A protein and the small-molecule ligand that binds it are described below.
Small molecule (SMILES): C[C@H](NC(=O)[C@H](CCC(=O)O)NC(=O)[C@@H](N)Cc1ccccc1)C(=O)NCC=O

Binding-site contacts:
Ligand atom C contacts residue GLY135 of chain 1.A at 3.6 Å.
Ligand atom O contacts residue PRO239 of chain 1.A at 3.6 Å.
Ligand atom O contacts residue OAS1 of chain 1.C at 3.8 Å.
Ligand atom CD1 contacts residue THR111 of chain 1.A at 3.9 Å.
Ligand atom CA contacts residue HIS240 of chain 1.A at 3.6 Å.
Ligand atom O contacts residue GLY246 of chain 1.A at 3.8 Å.
Ligand atom C contacts residue GLY135 of chain 1.A at 3.5 Å.
Ligand atom CA contacts residue ALA247 of chain 1.A at 2.9 Å (hydrophobic).
Ligand atom N contacts residue ALA247 of chain 1.A at 3.5 Å (h-bond).
Ligand atom CZ contacts residue THR111 of chain 1.A at 3.6 Å.
Ligand atom O contacts residue LYS134 of chain 1.A at 3.5 Å (salt-bridge).
Ligand atom O contacts residue GLY238 of chain 1.A at 3.7 Å.
Ligand atom CE1 contacts residue MET112 of chain 1.A at 3.1 Å (hydrophobic).
Ligand atom O contacts residue GLY138 of chain 1.A at 3.5 Å (h-bond).
Ligand atom O contacts residue GLY135 of chain 1.A at 2.9 Å (h-bond).
Ligand atom CD contacts residue PRO239 of chain 1.A at 3.7 Å (hydrophobic).
Ligand atom CD1 contacts residue MET112 of chain 1.A at 3.3 Å (hydrophobic).
Ligand atom O contacts residue HIS240 of chain 1.A at 3.1 Å.
Ligand atom CB contacts residue ALA247 of chain 1.A at 3.5 Å (hydrophobic).
Ligand atom CE2 contacts residue LYS241 of chain 1.A at 3.7 Å.
Ligand atom C contacts residue ALA247 of chain 1.A at 3.8 Å (hydrophobic).
Ligand atom O contacts residue SER86 of chain 1.A at 3.4 Å.
Ligand atom CB contacts residue LYS134 of chain 1.A at 3.5 Å.
Ligand atom CE2 contacts residue GLN243 of chain 1.A at 3.9 Å.
Ligand atom CE1 contacts residue THR111 of chain 1.A at 3.3 Å.
Ligand atom CD2 contacts residue HIS240 of chain 1.A at 3.1 Å.
Ligand atom CA contacts residue GLY135 of chain 1.A at 3.9 Å.
Ligand atom N contacts residue HIS240 of chain 1.A at 2.5 Å (h-bond).
Ligand atom N contacts residue GLY135 of chain 1.A at 3.2 Å.
Ligand atom OE2 contacts residue PRO239 of chain 1.A at 3.4 Å.
Ligand atom N contacts residue ALA247 of chain 1.A at 3.8 Å.
Ligand atom CG contacts residue HIS240 of chain 1.A at 3.7 Å.
Ligand atom CD2 contacts residue LYS241 of chain 1.A at 3.8 Å.
Ligand atom O contacts residue ALA247 of chain 1.A at 3.6 Å.
Ligand atom CB contacts residue HIS240 of chain 1.A at 3.6 Å.
Ligand atom C contacts residue OAS1 of chain 1.C at 3.9 Å.
Ligand atom O contacts residue THR85 of chain 1.A at 3.9 Å.
Ligand atom CG contacts residue PRO239 of chain 1.A at 3.8 Å (hydrophobic).
Ligand atom N contacts residue LYS134 of chain 1.A at 3.9 Å.
Ligand atom C contacts residue ALA247 of chain 1.A at 3.6 Å (hydrophobic).

Sequence of chain 1.A:
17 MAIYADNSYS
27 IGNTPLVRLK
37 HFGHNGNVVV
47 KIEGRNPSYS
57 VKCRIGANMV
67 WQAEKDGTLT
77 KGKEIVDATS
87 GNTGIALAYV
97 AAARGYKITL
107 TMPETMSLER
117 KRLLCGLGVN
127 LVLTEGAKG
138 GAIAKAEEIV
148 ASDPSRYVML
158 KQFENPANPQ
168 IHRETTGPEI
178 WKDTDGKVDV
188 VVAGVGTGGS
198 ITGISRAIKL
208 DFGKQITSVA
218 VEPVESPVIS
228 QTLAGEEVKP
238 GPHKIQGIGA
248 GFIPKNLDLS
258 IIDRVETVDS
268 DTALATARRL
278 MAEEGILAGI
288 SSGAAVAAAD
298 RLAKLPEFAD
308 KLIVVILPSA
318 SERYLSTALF